Sequence of chain 1.A:
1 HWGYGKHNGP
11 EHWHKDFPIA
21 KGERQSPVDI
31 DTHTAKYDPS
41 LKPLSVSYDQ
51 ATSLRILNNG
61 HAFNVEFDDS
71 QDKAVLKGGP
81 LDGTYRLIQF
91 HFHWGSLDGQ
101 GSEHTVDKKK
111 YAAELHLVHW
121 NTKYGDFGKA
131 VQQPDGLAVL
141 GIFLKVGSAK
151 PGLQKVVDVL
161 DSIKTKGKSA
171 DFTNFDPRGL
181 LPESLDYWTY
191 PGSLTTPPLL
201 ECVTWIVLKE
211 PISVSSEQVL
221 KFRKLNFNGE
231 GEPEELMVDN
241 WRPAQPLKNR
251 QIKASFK

The small molecule below binds the protein below.
Small molecule (SMILES): CC1=CC(=O)NS(=O)(=O)O1

Binding-site contacts:
Ligand atom OAI contacts residue LYS110 of chain 1.A at 2.5 Å (salt-bridge).
Ligand atom CAJ contacts residue LYS108 of chain 1.A at 3.5 Å.
Ligand atom OAB contacts residue LYS109 of chain 1.A at 3.5 Å.
Ligand atom SAA contacts residue GLY99 of chain 1.A at 4.3 Å.
Ligand atom OAB contacts residue LYS108 of chain 1.A at 3.3 Å (salt-bridge).
Ligand atom CAC contacts residue LYS108 of chain 1.A at 3.1 Å.
Ligand atom NAF contacts residue GLY99 of chain 1.A at 4.2 Å.
Ligand atom NAF contacts residue LYS110 of chain 1.A at 3.6 Å.
Ligand atom OAG contacts residue LYS109 of chain 1.A at 3.9 Å.
Ligand atom SAA contacts residue LYS109 of chain 1.A at 4.4 Å.
Ligand atom OAG contacts residue LYS110 of chain 1.A at 2.9 Å (salt-bridge).
Ligand atom CAJ contacts residue LYS109 of chain 1.A at 4.4 Å.
Ligand atom CAC contacts residue LYS109 of chain 1.A at 4.3 Å.
Ligand atom CAD contacts residue LYS108 of chain 1.A at 3.5 Å.
Ligand atom CAE contacts residue LYS108 of chain 1.A at 4.0 Å.
Ligand atom SAA contacts residue LYS108 of chain 1.A at 4.2 Å.
Ligand atom SAA contacts residue LYS110 of chain 1.A at 3.9 Å.
Ligand atom OAG contacts residue LYS108 of chain 1.A at 4.5 Å.
Ligand atom OAB contacts residue LYS110 of chain 1.A at 4.0 Å.
Ligand atom NAF contacts residue LYS108 of chain 1.A at 4.3 Å.
Ligand atom OAG contacts residue GLY99 of chain 1.A at 3.5 Å (h-bond).
Ligand atom CAD contacts residue LYS110 of chain 1.A at 4.3 Å.
Ligand atom CAE contacts residue LYS110 of chain 1.A at 3.3 Å.